A small-molecule ligand and the protein it binds are described below.
Small molecule (SMILES): CC(=O)N[C@@H]1[C@@H](O)[C@H](O)[C@@H](CO)O[C@H]1O

Sequence of chain 1.D:
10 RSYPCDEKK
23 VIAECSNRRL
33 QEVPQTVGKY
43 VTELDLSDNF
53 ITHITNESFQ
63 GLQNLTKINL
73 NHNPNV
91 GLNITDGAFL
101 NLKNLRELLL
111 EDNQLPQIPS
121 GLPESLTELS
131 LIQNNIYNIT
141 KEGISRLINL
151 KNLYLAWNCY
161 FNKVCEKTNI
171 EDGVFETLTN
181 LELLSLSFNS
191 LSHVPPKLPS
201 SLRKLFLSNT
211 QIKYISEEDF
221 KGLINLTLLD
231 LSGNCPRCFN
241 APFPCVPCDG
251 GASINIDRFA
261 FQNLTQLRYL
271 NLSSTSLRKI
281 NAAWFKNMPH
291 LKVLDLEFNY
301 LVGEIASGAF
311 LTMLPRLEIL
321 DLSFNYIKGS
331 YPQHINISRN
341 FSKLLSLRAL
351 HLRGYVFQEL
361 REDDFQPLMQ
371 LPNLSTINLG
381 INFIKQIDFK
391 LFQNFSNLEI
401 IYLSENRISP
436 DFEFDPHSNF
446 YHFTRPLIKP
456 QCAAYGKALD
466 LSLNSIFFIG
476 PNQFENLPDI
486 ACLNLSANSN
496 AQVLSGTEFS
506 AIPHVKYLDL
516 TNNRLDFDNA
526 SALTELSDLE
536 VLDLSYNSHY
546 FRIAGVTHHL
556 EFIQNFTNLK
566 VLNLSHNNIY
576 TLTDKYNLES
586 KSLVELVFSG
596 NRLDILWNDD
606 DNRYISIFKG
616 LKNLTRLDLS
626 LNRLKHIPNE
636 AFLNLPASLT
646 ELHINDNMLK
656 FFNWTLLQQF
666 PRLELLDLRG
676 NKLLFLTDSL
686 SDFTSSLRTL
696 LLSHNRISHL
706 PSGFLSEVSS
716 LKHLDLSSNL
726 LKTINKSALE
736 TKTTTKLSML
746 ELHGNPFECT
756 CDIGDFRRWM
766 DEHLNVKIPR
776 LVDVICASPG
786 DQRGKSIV

Binding-site contacts:
Ligand atom C3 contacts residue ASN524 of chain 1.D at 4.0 Å.
Ligand atom O7 contacts residue ASN524 of chain 1.D at 3.6 Å (h-bond).
Ligand atom C8 contacts residue ASN524 of chain 1.D at 3.5 Å.
Ligand atom O5 contacts residue ASN524 of chain 1.D at 2.4 Å (h-bond).
Ligand atom C8 contacts residue ALA525 of chain 1.D at 3.8 Å (hydrophobic).
Ligand atom C4 contacts residue ASN524 of chain 1.D at 4.3 Å.
Ligand atom C7 contacts residue ALA525 of chain 1.D at 4.3 Å (hydrophobic).
Ligand atom C5 contacts residue SER500 of chain 1.D at 4.0 Å.
Ligand atom C1 contacts residue ASN524 of chain 1.D at 1.5 Å.
Ligand atom C7 contacts residue SER526 of chain 1.D at 4.1 Å.
Ligand atom N2 contacts residue ASN524 of chain 1.D at 3.0 Å (h-bond).
Ligand atom C2 contacts residue ASN524 of chain 1.D at 2.6 Å.
Ligand atom C5 contacts residue ASN524 of chain 1.D at 3.6 Å.
Ligand atom O5 contacts residue SER500 of chain 1.D at 3.4 Å.
Ligand atom N2 contacts residue SER526 of chain 1.D at 3.6 Å (h-bond).
Ligand atom C7 contacts residue ASN524 of chain 1.D at 3.1 Å.
Ligand atom C6 contacts residue SER500 of chain 1.D at 4.1 Å.
Ligand atom C1 contacts residue SER500 of chain 1.D at 3.7 Å.
Ligand atom C8 contacts residue SER526 of chain 1.D at 3.6 Å.